Sequence of chain 1.A:
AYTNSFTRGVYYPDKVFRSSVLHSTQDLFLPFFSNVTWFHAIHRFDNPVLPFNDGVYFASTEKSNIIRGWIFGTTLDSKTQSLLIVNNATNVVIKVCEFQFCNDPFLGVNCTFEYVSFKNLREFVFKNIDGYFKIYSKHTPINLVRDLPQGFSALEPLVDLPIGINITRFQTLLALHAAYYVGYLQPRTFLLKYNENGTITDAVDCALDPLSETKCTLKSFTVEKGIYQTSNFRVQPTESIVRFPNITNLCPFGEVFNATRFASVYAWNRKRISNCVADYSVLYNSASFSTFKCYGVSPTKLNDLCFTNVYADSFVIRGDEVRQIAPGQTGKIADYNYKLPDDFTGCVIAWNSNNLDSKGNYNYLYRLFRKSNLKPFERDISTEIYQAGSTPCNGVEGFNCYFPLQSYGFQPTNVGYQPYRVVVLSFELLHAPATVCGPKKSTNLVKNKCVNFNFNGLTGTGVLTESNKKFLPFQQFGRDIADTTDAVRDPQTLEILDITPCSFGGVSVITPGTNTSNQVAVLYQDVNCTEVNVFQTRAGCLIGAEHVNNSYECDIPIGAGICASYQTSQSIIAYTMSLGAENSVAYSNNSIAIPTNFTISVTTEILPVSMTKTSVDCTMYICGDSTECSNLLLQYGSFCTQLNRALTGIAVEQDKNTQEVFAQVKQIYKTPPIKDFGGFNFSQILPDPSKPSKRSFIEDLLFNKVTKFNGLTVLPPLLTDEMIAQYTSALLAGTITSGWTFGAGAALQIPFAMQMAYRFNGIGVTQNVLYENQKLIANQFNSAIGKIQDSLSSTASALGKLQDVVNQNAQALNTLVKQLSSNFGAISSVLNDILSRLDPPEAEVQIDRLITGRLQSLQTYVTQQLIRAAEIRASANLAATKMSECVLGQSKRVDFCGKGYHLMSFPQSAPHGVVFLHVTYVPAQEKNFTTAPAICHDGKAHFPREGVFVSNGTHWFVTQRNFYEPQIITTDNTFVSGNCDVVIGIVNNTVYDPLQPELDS

Binding-site contacts:
Ligand atom C7 contacts residue ASN1134 of chain 1.A at 3.2 Å.
Ligand atom C1 contacts residue ASN1134 of chain 1.A at 1.4 Å.
Ligand atom C5 contacts residue ASN1134 of chain 1.A at 3.6 Å.
Ligand atom O5 contacts residue ASN1134 of chain 1.A at 2.3 Å (h-bond).
Ligand atom C3 contacts residue ASN1134 of chain 1.A at 3.8 Å.
Ligand atom O7 contacts residue ASN1134 of chain 1.A at 3.1 Å (h-bond).
Ligand atom C2 contacts residue ASN1134 of chain 1.A at 2.4 Å.
Ligand atom N2 contacts residue ASN1134 of chain 1.A at 2.9 Å (h-bond).
Ligand atom C8 contacts residue ASN1134 of chain 1.A at 4.4 Å.
Ligand atom C4 contacts residue ASN1134 of chain 1.A at 4.2 Å.

This small molecule binds to this protein.
Small molecule (SMILES): CC(=O)N[C@H]1[C@H](O[C@H]2[C@H](O)[C@@H](NC(C)=O)CO[C@@H]2CO)O[C@H](CO)[C@@H](O)[C@@H]1O